Sequence of chain 10.E:
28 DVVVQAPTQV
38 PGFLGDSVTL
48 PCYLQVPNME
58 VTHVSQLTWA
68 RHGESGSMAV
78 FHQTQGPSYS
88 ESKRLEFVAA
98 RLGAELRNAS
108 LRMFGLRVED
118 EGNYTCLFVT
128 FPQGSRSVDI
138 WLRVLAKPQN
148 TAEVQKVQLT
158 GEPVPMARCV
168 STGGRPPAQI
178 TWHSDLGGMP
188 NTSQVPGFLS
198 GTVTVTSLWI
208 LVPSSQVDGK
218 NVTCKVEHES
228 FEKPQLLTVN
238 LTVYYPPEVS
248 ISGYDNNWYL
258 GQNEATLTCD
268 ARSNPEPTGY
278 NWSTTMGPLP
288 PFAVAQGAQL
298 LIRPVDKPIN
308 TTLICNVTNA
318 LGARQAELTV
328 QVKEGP

The protein below binds the small molecule below.
Small molecule (SMILES): CC(=O)N[C@H]1[C@H](O[C@H]2[C@H](O)[C@@H](NC(C)=O)CO[C@@H]2CO)O[C@H](CO)[C@@H](O)[C@@H]1O

Binding-site contacts:
Ligand atom C7 contacts residue ASN218 of chain 10.E at 2.9 Å.
Ligand atom C8 contacts residue ASN218 of chain 10.E at 4.3 Å.
Ligand atom O5 contacts residue THR235 of chain 10.E at 4.4 Å.
Ligand atom C2 contacts residue ASN218 of chain 10.E at 2.3 Å.
Ligand atom C1 contacts residue ASN218 of chain 10.E at 1.4 Å.
Ligand atom O5 contacts residue ASN218 of chain 10.E at 2.3 Å (h-bond).
Ligand atom C4 contacts residue ASN218 of chain 10.E at 4.1 Å.
Ligand atom C5 contacts residue ASN218 of chain 10.E at 3.6 Å.
Ligand atom C5 contacts residue NAG1 of chain 10.J at 4.3 Å.
Ligand atom O5 contacts residue NAG1 of chain 10.J at 4.1 Å.
Ligand atom C1 contacts residue NAG1 of chain 10.J at 3.7 Å.
Ligand atom O7 contacts residue ASN218 of chain 10.E at 2.3 Å (h-bond).
Ligand atom N2 contacts residue ASN218 of chain 10.E at 2.9 Å (h-bond).
Ligand atom C3 contacts residue ASN218 of chain 10.E at 3.7 Å.